Sequence of chain 1.B:
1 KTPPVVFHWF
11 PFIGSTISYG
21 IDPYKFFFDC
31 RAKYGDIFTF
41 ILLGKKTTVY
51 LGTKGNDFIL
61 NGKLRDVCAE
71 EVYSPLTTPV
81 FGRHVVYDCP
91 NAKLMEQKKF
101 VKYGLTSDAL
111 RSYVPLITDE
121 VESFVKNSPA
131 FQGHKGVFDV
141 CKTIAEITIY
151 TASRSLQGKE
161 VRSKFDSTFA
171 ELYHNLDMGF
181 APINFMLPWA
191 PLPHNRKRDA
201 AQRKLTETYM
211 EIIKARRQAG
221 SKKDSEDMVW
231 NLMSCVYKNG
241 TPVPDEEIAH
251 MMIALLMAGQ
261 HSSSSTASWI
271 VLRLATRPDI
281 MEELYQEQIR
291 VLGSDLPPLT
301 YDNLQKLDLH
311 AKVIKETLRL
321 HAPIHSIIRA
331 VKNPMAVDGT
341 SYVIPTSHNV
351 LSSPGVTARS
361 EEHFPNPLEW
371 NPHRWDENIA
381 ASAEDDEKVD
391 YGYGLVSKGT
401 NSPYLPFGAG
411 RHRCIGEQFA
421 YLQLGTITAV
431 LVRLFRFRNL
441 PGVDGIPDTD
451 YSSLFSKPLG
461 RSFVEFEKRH

Binding-site contacts:
Ligand atom C24 contacts residue ILE324 of chain 1.B at 4.0 Å (hydrophobic).
Ligand atom C20 contacts residue HEM1 of chain 1.E at 3.5 Å.
Ligand atom C19 contacts residue PHE81 of chain 1.B at 3.6 Å (hydrophobic).
Ligand atom N7 contacts residue PHE455 of chain 1.B at 3.6 Å.
Ligand atom N9 contacts residue ILE324 of chain 1.B at 3.5 Å.
Ligand atom O4 contacts residue HEM1 of chain 1.E at 3.5 Å.
Ligand atom C24 contacts residue TYR73 of chain 1.B at 2.7 Å (hydrophobic).
Ligand atom N7 contacts residue ALA258 of chain 1.B at 4.0 Å.
Ligand atom N8 contacts residue HEM1 of chain 1.E at 2.1 Å.
Ligand atom N9 contacts residue TYR73 of chain 1.B at 3.4 Å (h-bond).
Ligand atom C18 contacts residue LEU454 of chain 1.B at 3.4 Å (hydrophobic).
Ligand atom C24 contacts residue SER326 of chain 1.B at 3.2 Å.
Ligand atom F2 contacts residue LEU454 of chain 1.B at 2.8 Å.
Ligand atom C17 contacts residue HEM1 of chain 1.E at 3.8 Å.
Ligand atom C12 contacts residue ILE324 of chain 1.B at 3.9 Å (hydrophobic).
Ligand atom N6 contacts residue TYR73 of chain 1.B at 3.3 Å (h-bond).
Ligand atom C18 contacts residue ILE324 of chain 1.B at 4.1 Å (hydrophobic).
Ligand atom F2 contacts residue PHE455 of chain 1.B at 4.0 Å.
Ligand atom C21 contacts residue HEM1 of chain 1.E at 3.1 Å.
Ligand atom F3 contacts residue ALA258 of chain 1.B at 4.2 Å.
Ligand atom F1 contacts residue PHE455 of chain 1.B at 3.7 Å.
Ligand atom C22 contacts residue ALA258 of chain 1.B at 4.0 Å (hydrophobic).
Ligand atom F3 contacts residue PHE81 of chain 1.B at 4.0 Å.
Ligand atom C23 contacts residue LEU454 of chain 1.B at 3.6 Å (hydrophobic).
Ligand atom C23 contacts residue ILE324 of chain 1.B at 3.8 Å (hydrophobic).
Ligand atom C22 contacts residue TYR87 of chain 1.B at 4.2 Å (hydrophobic).
Ligand atom C14 contacts residue TYR73 of chain 1.B at 4.0 Å (hydrophobic).
Ligand atom N7 contacts residue ILE324 of chain 1.B at 4.2 Å.
Ligand atom C20 contacts residue TYR87 of chain 1.B at 3.3 Å (hydrophobic).
Ligand atom C17 contacts residue TYR87 of chain 1.B at 3.3 Å (hydrophobic).
Ligand atom C19 contacts residue ALA258 of chain 1.B at 3.7 Å (hydrophobic).
Ligand atom C23 contacts residue SER326 of chain 1.B at 3.6 Å.
Ligand atom N7 contacts residue HEM1 of chain 1.E at 4.0 Å.
Ligand atom F3 contacts residue HEM1 of chain 1.E at 4.1 Å.
Ligand atom C25 contacts residue HEM1 of chain 1.E at 3.0 Å.
Ligand atom C12 contacts residue PHE455 of chain 1.B at 4.0 Å (hydrophobic).
Ligand atom C25 contacts residue ALA258 of chain 1.B at 3.8 Å (hydrophobic).
Ligand atom C13 contacts residue TYR87 of chain 1.B at 4.2 Å (hydrophobic).
Ligand atom N5 contacts residue HEM1 of chain 1.E at 4.1 Å.
Ligand atom N9 contacts residue SER326 of chain 1.B at 2.5 Å (h-bond).

The small molecule below binds the protein below.
Small molecule (SMILES): C[C@@H](c1ncncc1F)[C@](O)(Cn1cncn1)c1ccc(F)cc1F